Sequence of chain 1.A:
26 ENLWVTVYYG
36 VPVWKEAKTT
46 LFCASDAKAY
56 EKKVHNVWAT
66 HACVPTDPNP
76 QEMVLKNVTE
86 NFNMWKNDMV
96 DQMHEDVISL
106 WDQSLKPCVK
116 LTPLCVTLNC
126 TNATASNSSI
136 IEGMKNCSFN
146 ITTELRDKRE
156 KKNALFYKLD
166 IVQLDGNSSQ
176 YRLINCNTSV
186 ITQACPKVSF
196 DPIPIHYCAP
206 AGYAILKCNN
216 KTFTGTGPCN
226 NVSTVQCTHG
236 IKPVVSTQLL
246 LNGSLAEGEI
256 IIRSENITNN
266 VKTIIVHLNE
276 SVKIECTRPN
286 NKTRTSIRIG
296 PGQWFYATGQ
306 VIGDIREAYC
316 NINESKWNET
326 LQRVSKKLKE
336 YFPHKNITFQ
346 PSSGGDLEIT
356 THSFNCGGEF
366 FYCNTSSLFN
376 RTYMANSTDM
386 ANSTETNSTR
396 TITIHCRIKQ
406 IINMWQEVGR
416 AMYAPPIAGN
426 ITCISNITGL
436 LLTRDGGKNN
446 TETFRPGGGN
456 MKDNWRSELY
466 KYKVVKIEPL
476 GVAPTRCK

This protein binds this small molecule.
Small molecule (SMILES): CC(=O)N[C@H]1[C@H](O[C@H]2[C@H](O)[C@@H](NC(C)=O)CO[C@@H]2CO)O[C@H](CO)[C@@H](O[C@@H]2O[C@H](CO)[C@@H](O)[C@H](O)[C@@H]2O)[C@@H]1O

Binding-site contacts:
Ligand atom O7 contacts residue GLY253 of chain 1.A at 3.4 Å (h-bond).
Ligand atom C8 contacts residue GLU275 of chain 1.A at 3.5 Å.
Ligand atom O6 contacts residue GLU254 of chain 1.A at 3.1 Å.
Ligand atom O7 contacts residue ASN274 of chain 1.A at 2.4 Å (h-bond).
Ligand atom C4 contacts residue ASN274 of chain 1.A at 4.2 Å.
Ligand atom N2 contacts residue ASN274 of chain 1.A at 2.9 Å (h-bond).
Ligand atom C2 contacts residue ASN274 of chain 1.A at 2.4 Å.
Ligand atom C1 contacts residue ARG328 of chain 1.A at 3.2 Å.
Ligand atom C7 contacts residue GLU275 of chain 1.A at 4.1 Å.
Ligand atom O5 contacts residue GLU254 of chain 1.A at 3.6 Å.
Ligand atom C1 contacts residue GLU254 of chain 1.A at 4.3 Å.
Ligand atom O6 contacts residue ARG328 of chain 1.A at 3.2 Å (salt-bridge).
Ligand atom C8 contacts residue GLU254 of chain 1.A at 4.1 Å.
Ligand atom C2 contacts residue GLY253 of chain 1.A at 4.3 Å.
Ligand atom C6 contacts residue GLU254 of chain 1.A at 3.8 Å.
Ligand atom C4 contacts residue ARG328 of chain 1.A at 3.8 Å.
Ligand atom C5 contacts residue ASN274 of chain 1.A at 3.7 Å.
Ligand atom O4 contacts residue ARG328 of chain 1.A at 2.6 Å (salt-bridge).
Ligand atom O5 contacts residue ILE255 of chain 1.A at 4.2 Å.
Ligand atom O7 contacts residue LYS331 of chain 1.A at 3.8 Å.
Ligand atom O5 contacts residue ARG328 of chain 1.A at 2.6 Å (salt-bridge).
Ligand atom C5 contacts residue GLU254 of chain 1.A at 4.5 Å.
Ligand atom N2 contacts residue GLU275 of chain 1.A at 4.1 Å.
Ligand atom N2 contacts residue ARG328 of chain 1.A at 4.0 Å.
Ligand atom C6 contacts residue ARG328 of chain 1.A at 3.5 Å.
Ligand atom O5 contacts residue ASN274 of chain 1.A at 2.4 Å (h-bond).
Ligand atom C5 contacts residue ARG328 of chain 1.A at 3.5 Å.
Ligand atom C1 contacts residue GLY253 of chain 1.A at 3.8 Å.
Ligand atom C2 contacts residue ARG328 of chain 1.A at 3.3 Å.
Ligand atom C3 contacts residue ASN274 of chain 1.A at 3.8 Å.
Ligand atom C3 contacts residue ARG328 of chain 1.A at 4.5 Å.
Ligand atom C8 contacts residue ASN274 of chain 1.A at 3.6 Å.
Ligand atom O5 contacts residue GLY253 of chain 1.A at 3.9 Å.
Ligand atom O7 contacts residue ARG328 of chain 1.A at 4.5 Å.
Ligand atom C7 contacts residue ASN274 of chain 1.A at 2.8 Å.
Ligand atom C1 contacts residue ASN274 of chain 1.A at 1.5 Å.